A small-molecule ligand and the protein it binds are described below.
Small molecule (SMILES): Nc1ncnc2c1ncn2[C@@H]1O[C@H](CO[P](=O)(O)O[P](=O)(O)NP(=O)(O)O)[C@@H](O)[C@H]1O

Binding-site contacts:
Ligand atom PA contacts residue MG1 of chain 1.C at 3.3 Å.
Ligand atom N7 contacts residue ASN45 of chain 1.A at 3.2 Å.
Ligand atom O2A contacts residue VAL119 of chain 1.A at 3.0 Å (h-bond).
Ligand atom O3G contacts residue LEU114 of chain 1.A at 2.9 Å (h-bond).
Ligand atom O3G contacts residue LYS336 of chain 1.A at 2.6 Å (salt-bridge).
Ligand atom N6 contacts residue ASP72 of chain 1.A at 2.8 Å (salt-bridge).
Ligand atom C2 contacts residue TYR108 of chain 1.A at 3.4 Å (hydrophobic).
Ligand atom C2' contacts residue TYR4 of chain 2.A at 3.1 Å (hydrophobic).
Ligand atom O1B contacts residue LYS102 of chain 1.A at 3.4 Å.
Ligand atom PG contacts residue MG1 of chain 1.C at 3.3 Å.
Ligand atom O1G contacts residue GLY116 of chain 1.A at 3.4 Å (h-bond).
Ligand atom O2A contacts residue VAL117 of chain 1.A at 3.4 Å.
Ligand atom O2G contacts residue MG1 of chain 1.C at 2.0 Å.
Ligand atom N3 contacts residue TYR108 of chain 1.A at 3.1 Å (h-bond).
Ligand atom C2 contacts residue GLU49 of chain 1.A at 3.3 Å.
Ligand atom N3B contacts residue HIS115 of chain 1.A at 3.3 Å (h-bond).
Ligand atom N3B contacts residue LEU114 of chain 1.A at 3.2 Å (h-bond).
Ligand atom O2' contacts residue GLY101 of chain 1.A at 3.2 Å (h-bond).
Ligand atom O2' contacts residue TYR4 of chain 2.A at 2.7 Å (h-bond).
Ligand atom O2A contacts residue GLY118 of chain 1.A at 3.2 Å (h-bond).
Ligand atom O4' contacts residue ILE93 of chain 1.A at 3.4 Å.
Ligand atom O3' contacts residue GLY101 of chain 1.A at 3.0 Å (h-bond).
Ligand atom PB contacts residue MG1 of chain 1.C at 3.1 Å.
Ligand atom O2B contacts residue MG1 of chain 1.C at 2.1 Å.
Ligand atom O1A contacts residue VAL119 of chain 1.A at 3.2 Å (h-bond).
Ligand atom O1G contacts residue GLY118 of chain 1.A at 2.9 Å (h-bond).
Ligand atom C1' contacts residue TYR4 of chain 2.A at 3.3 Å (hydrophobic).
Ligand atom O2B contacts residue ASN45 of chain 1.A at 3.0 Å (h-bond).
Ligand atom O1A contacts residue MG1 of chain 1.C at 2.2 Å.
Ligand atom O3A contacts residue GLY116 of chain 1.A at 3.4 Å.
Ligand atom O2B contacts residue LYS102 of chain 1.A at 2.9 Å (salt-bridge).
Ligand atom O3G contacts residue GLY113 of chain 1.A at 3.4 Å.
Ligand atom O2' contacts residue ILE9 of chain 2.A at 3.4 Å.
Ligand atom N3 contacts residue TYR4 of chain 2.A at 2.8 Å (h-bond).
Ligand atom N3B contacts residue GLY116 of chain 1.A at 3.0 Å (h-bond).
Ligand atom O1G contacts residue GLN334 of chain 1.A at 3.1 Å (h-bond).
Ligand atom O1A contacts residue ASN45 of chain 1.A at 3.0 Å (h-bond).
Ligand atom O3A contacts residue MG1 of chain 1.C at 3.3 Å.
Ligand atom O1G contacts residue VAL117 of chain 1.A at 2.8 Å (h-bond).
Ligand atom O3G contacts residue HIS115 of chain 1.A at 3.1 Å (h-bond).

Sequence of chain 2.A:
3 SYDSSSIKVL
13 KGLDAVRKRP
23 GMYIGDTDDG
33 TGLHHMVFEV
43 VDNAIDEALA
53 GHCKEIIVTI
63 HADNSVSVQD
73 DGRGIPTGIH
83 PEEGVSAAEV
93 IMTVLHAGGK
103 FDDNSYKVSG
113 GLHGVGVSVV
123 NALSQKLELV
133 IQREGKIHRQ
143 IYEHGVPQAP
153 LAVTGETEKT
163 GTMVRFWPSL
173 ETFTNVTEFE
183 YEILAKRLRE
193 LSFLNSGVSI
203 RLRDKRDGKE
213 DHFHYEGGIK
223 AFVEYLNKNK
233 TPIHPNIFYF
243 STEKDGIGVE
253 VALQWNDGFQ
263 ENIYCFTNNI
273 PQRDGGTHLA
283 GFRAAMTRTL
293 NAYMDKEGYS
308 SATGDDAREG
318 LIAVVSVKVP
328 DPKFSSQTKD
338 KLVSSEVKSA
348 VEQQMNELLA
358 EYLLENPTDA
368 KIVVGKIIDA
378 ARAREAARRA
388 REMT

Sequence of chain 1.A:
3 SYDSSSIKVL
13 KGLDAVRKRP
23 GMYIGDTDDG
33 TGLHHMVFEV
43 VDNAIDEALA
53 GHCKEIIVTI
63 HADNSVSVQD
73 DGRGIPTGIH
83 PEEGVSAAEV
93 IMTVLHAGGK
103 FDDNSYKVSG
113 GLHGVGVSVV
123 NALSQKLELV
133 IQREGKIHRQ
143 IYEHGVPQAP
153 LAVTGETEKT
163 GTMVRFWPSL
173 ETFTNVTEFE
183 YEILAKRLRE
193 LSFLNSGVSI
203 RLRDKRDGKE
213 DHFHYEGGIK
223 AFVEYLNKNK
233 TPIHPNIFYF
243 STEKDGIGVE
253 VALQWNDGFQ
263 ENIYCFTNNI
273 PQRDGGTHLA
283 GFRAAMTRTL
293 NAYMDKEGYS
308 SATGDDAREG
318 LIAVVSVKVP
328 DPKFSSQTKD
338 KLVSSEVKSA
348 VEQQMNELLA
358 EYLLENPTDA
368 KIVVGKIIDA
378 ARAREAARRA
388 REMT